A protein and the small-molecule ligand that binds it are described below.
Small molecule (SMILES): CC1=N[C@@H]2[C@@H](O)[C@H](O)[C@@H](CO)O[C@@H]2S1

Sequence of chain 1.B:
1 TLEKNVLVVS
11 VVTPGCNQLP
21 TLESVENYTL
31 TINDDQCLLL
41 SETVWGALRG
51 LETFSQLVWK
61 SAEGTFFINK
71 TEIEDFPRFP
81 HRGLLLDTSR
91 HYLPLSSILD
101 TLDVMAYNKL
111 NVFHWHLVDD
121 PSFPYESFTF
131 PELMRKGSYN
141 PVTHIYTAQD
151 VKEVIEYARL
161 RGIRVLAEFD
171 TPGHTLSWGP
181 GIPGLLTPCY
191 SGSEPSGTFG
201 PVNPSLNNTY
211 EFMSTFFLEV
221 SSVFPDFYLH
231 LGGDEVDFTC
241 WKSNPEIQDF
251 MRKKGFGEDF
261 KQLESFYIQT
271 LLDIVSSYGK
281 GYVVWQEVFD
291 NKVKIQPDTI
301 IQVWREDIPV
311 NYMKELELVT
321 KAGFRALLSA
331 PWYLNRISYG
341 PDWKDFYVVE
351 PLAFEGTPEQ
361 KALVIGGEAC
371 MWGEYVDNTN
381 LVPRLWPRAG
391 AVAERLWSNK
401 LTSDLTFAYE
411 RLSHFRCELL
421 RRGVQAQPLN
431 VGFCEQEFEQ

Binding-site contacts:
Ligand atom O3 contacts residue ARG90 of chain 1.B at 2.6 Å (salt-bridge).
Ligand atom C3 contacts residue ARG90 of chain 1.B at 3.5 Å.
Ligand atom S1 contacts residue TRP372 of chain 1.B at 3.3 Å.
Ligand atom C8 contacts residue TRP372 of chain 1.B at 3.6 Å (hydrophobic).
Ligand atom S1 contacts residue TYR333 of chain 1.B at 3.3 Å (h-bond).
Ligand atom N2 contacts residue HIS174 of chain 1.B at 4.0 Å.
Ligand atom O4 contacts residue ARG90 of chain 1.B at 2.3 Å (salt-bridge).
Ligand atom O6 contacts residue TRP372 of chain 1.B at 3.8 Å.
Ligand atom C6 contacts residue TRP372 of chain 1.B at 3.8 Å (hydrophobic).
Ligand atom N2 contacts residue TRP372 of chain 1.B at 4.0 Å.
Ligand atom C4 contacts residue GLU374 of chain 1.B at 3.4 Å.
Ligand atom C6 contacts residue ASN335 of chain 1.B at 3.7 Å.
Ligand atom C2 contacts residue HIS174 of chain 1.B at 3.8 Å.
Ligand atom C2 contacts residue GLU235 of chain 1.B at 3.1 Å.
Ligand atom C1 contacts residue GLU235 of chain 1.B at 3.8 Å.
Ligand atom C2 contacts residue ASP234 of chain 1.B at 3.3 Å.
Ligand atom C4 contacts residue ARG90 of chain 1.B at 3.4 Å.
Ligand atom O4 contacts residue GLU374 of chain 1.B at 2.7 Å (salt-bridge).
Ligand atom C3 contacts residue TRP372 of chain 1.B at 3.8 Å (hydrophobic).
Ligand atom C8 contacts residue TRP285 of chain 1.B at 3.0 Å (hydrophobic).
Ligand atom O3 contacts residue GLU235 of chain 1.B at 4.1 Å.
Ligand atom O3 contacts residue HIS174 of chain 1.B at 2.6 Å.
Ligand atom S1 contacts residue TRP304 of chain 1.B at 3.8 Å.
Ligand atom O6 contacts residue ASN335 of chain 1.B at 2.8 Å (h-bond).
Ligand atom O6 contacts residue TYR141 of chain 1.E at 4.0 Å.
Ligand atom O3 contacts residue ASP119 of chain 1.B at 3.5 Å (salt-bridge).
Ligand atom C1 contacts residue TRP304 of chain 1.B at 3.9 Å (hydrophobic).
Ligand atom C3 contacts residue ASP234 of chain 1.B at 4.2 Å.
Ligand atom C6 contacts residue GLU374 of chain 1.B at 3.5 Å.
Ligand atom C5 contacts residue GLU374 of chain 1.B at 4.0 Å.
Ligand atom N2 contacts residue ASP234 of chain 1.B at 2.2 Å (salt-bridge).
Ligand atom C7 contacts residue TRP372 of chain 1.B at 3.5 Å (hydrophobic).
Ligand atom C7 contacts residue ASP234 of chain 1.B at 3.0 Å.
Ligand atom C5 contacts residue TRP372 of chain 1.B at 3.7 Å (hydrophobic).
Ligand atom C8 contacts residue ASP234 of chain 1.B at 3.2 Å.
Ligand atom O4 contacts residue TRP372 of chain 1.B at 3.5 Å.
Ligand atom C3 contacts residue HIS174 of chain 1.B at 3.7 Å.
Ligand atom O3 contacts residue ASP234 of chain 1.B at 4.0 Å.
Ligand atom N2 contacts residue GLU235 of chain 1.B at 3.7 Å.
Ligand atom C4 contacts residue TRP372 of chain 1.B at 4.0 Å (hydrophobic).

Sequence of chain 1.E:
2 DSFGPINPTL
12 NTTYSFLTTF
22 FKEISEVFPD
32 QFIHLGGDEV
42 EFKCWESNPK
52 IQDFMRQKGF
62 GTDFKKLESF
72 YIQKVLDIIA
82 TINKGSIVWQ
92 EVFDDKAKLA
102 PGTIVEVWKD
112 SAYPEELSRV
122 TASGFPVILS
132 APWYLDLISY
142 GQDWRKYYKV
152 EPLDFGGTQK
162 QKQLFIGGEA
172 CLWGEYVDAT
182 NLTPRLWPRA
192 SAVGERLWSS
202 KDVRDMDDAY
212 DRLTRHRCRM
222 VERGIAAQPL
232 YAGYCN